Binding-site contacts:
Ligand atom O3 contacts residue LEU372 of chain 3.A at 3.8 Å.
Ligand atom C10 contacts residue ARG261 of chain 3.A at 3.2 Å.
Ligand atom C9 contacts residue SER85 of chain 3.A at 3.7 Å.
Ligand atom C7 contacts residue ASN271 of chain 3.A at 3.6 Å.
Ligand atom C11 contacts residue GLN364 of chain 3.A at 3.6 Å.
Ligand atom O1 contacts residue ALA368 of chain 3.A at 4.1 Å.
Ligand atom O2 contacts residue THR264 of chain 3.A at 4.1 Å.
Ligand atom C16 contacts residue GLU83 of chain 3.A at 3.6 Å.
Ligand atom O1 contacts residue GLY268 of chain 3.A at 3.4 Å.
Ligand atom C20 contacts residue ILE86 of chain 3.A at 3.8 Å (hydrophobic).
Ligand atom C5 contacts residue ALA89 of chain 3.A at 3.8 Å (hydrophobic).
Ligand atom C8 contacts residue GLN364 of chain 3.A at 3.7 Å.
Ligand atom C17 contacts residue ASN271 of chain 3.A at 4.0 Å.
Ligand atom C8 contacts residue ALA368 of chain 3.A at 3.6 Å (hydrophobic).
Ligand atom C19 contacts residue SER85 of chain 3.A at 3.6 Å.
Ligand atom C10 contacts residue THR264 of chain 3.A at 3.5 Å.
Ligand atom C8 contacts residue GLY367 of chain 3.A at 4.1 Å.
Ligand atom C21 contacts residue ARG261 of chain 3.A at 3.7 Å.
Ligand atom O1 contacts residue ARG261 of chain 3.A at 4.0 Å.
Ligand atom C8 contacts residue ALA89 of chain 3.A at 3.8 Å (hydrophobic).
Ligand atom C17 contacts residue GLY268 of chain 3.A at 4.0 Å.
Ligand atom O1 contacts residue THR264 of chain 3.A at 3.0 Å (h-bond).
Ligand atom C21 contacts residue THR264 of chain 3.A at 3.3 Å.
Ligand atom O8 contacts residue ASN271 of chain 3.A at 3.1 Å (h-bond).
Ligand atom O8 contacts residue LYS267 of chain 3.A at 2.8 Å (salt-bridge).
Ligand atom O1 contacts residue HIS265 of chain 3.A at 3.8 Å.
Ligand atom C5 contacts residue ALA368 of chain 3.A at 4.0 Å (hydrophobic).
Ligand atom C5 contacts residue GLY367 of chain 3.A at 4.0 Å.
Ligand atom C25 contacts residue ILE213 of chain 3.B at 3.9 Å (hydrophobic).
Ligand atom C20 contacts residue GLN364 of chain 3.A at 3.0 Å.
Ligand atom C6 contacts residue SER85 of chain 3.A at 4.0 Å.
Ligand atom C20 contacts residue SER85 of chain 3.A at 4.0 Å.
Ligand atom C18 contacts residue GLU83 of chain 3.A at 3.9 Å.
Ligand atom O3 contacts residue ALA368 of chain 3.A at 4.1 Å.
Ligand atom O3 contacts residue ARG261 of chain 3.A at 2.6 Å (salt-bridge).
Ligand atom O8 contacts residue GLU83 of chain 3.A at 3.3 Å (salt-bridge).
Ligand atom C7 contacts residue GLU83 of chain 3.A at 4.0 Å.
Ligand atom C16 contacts residue ASN271 of chain 3.A at 3.2 Å.
Ligand atom C29 contacts residue LEU372 of chain 3.A at 3.9 Å (hydrophobic).
Ligand atom C22 contacts residue SER85 of chain 3.A at 4.0 Å.

This protein binds this small molecule.
Small molecule (SMILES): CC[C@H](C)C(=O)O[C@H]1C[C@@H](C)C=C2C=C[C@H](C)[C@H](CC[C@@H](O)C[C@@H](O)CC(=O)O)[C@H]21

Sequence of chain 3.B:
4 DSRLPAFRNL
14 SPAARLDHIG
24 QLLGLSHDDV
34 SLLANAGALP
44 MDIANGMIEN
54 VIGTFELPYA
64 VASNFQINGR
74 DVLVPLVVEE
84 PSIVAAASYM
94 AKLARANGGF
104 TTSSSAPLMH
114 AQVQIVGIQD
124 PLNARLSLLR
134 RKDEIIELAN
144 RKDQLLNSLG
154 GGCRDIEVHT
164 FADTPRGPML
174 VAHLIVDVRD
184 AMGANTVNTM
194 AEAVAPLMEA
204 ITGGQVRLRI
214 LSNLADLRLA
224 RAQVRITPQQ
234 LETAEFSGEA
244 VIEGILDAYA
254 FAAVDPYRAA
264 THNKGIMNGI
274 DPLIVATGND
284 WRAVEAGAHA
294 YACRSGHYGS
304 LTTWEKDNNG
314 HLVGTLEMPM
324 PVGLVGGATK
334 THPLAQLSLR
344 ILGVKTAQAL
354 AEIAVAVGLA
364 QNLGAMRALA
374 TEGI

Sequence of chain 3.A:
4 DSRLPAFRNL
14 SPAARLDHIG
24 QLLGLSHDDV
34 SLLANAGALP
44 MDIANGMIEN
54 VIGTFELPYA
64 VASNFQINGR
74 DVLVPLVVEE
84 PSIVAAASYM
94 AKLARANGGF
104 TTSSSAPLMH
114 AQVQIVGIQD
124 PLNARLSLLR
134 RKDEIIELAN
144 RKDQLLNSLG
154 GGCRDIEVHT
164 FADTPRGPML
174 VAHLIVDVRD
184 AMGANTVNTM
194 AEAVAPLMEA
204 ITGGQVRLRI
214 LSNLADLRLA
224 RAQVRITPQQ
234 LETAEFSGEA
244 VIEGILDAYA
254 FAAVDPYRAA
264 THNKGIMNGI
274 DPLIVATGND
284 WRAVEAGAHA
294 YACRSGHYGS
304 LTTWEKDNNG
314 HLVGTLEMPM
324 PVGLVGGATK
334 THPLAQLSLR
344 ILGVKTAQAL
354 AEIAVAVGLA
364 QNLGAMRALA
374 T